Binding-site contacts:
Ligand atom O5' contacts residue DA4 of chain 2.D at 4.0 Å.
Ligand atom P contacts residue DA4 of chain 2.D at 3.2 Å.
Ligand atom O3' contacts residue DA4 of chain 2.D at 4.2 Å.
Ligand atom OP1 contacts residue DA4 of chain 2.D at 2.2 Å.
Ligand atom C2' contacts residue DA4 of chain 2.D at 3.5 Å.
Ligand atom C3' contacts residue DA4 of chain 2.D at 3.3 Å.
Ligand atom OP2 contacts residue DA4 of chain 2.D at 3.6 Å.
Ligand atom C5' contacts residue DA4 of chain 2.D at 4.0 Å.
Ligand atom C4' contacts residue DA4 of chain 2.D at 4.3 Å.

The protein below binds the small molecule below.
Small molecule (SMILES): Nc1ccn([C@H]2C[C@H](O)[C@@H](COP(=O)(O)O)O2)c(=O)n1